The protein below binds the small molecule below.
Small molecule (SMILES): CC(=O)N[C@@H]1[C@@H](O)[C@H](O)[C@@H](CO)O[C@H]1O

Binding-site contacts:
Ligand atom C4 contacts residue ASN325 of chain 1.A at 4.3 Å.
Ligand atom C7 contacts residue ASN325 of chain 1.A at 3.4 Å.
Ligand atom O6 contacts residue GLY399 of chain 1.A at 3.8 Å.
Ligand atom O7 contacts residue ASN325 of chain 1.A at 3.5 Å (h-bond).
Ligand atom C7 contacts residue GLU253 of chain 1.A at 3.7 Å.
Ligand atom C8 contacts residue GLU253 of chain 1.A at 3.5 Å.
Ligand atom C5 contacts residue ASN325 of chain 1.A at 3.6 Å.
Ligand atom O5 contacts residue GLY399 of chain 1.A at 4.4 Å.
Ligand atom N2 contacts residue ASN325 of chain 1.A at 3.0 Å (h-bond).
Ligand atom C8 contacts residue ASN325 of chain 1.A at 4.5 Å.
Ligand atom C1 contacts residue ASN325 of chain 1.A at 1.4 Å.
Ligand atom O7 contacts residue GLU253 of chain 1.A at 3.3 Å (salt-bridge).
Ligand atom C3 contacts residue ASN325 of chain 1.A at 3.8 Å.
Ligand atom C2 contacts residue ASN325 of chain 1.A at 2.6 Å.
Ligand atom O5 contacts residue ASN325 of chain 1.A at 2.4 Å (h-bond).

Sequence of chain 1.A:
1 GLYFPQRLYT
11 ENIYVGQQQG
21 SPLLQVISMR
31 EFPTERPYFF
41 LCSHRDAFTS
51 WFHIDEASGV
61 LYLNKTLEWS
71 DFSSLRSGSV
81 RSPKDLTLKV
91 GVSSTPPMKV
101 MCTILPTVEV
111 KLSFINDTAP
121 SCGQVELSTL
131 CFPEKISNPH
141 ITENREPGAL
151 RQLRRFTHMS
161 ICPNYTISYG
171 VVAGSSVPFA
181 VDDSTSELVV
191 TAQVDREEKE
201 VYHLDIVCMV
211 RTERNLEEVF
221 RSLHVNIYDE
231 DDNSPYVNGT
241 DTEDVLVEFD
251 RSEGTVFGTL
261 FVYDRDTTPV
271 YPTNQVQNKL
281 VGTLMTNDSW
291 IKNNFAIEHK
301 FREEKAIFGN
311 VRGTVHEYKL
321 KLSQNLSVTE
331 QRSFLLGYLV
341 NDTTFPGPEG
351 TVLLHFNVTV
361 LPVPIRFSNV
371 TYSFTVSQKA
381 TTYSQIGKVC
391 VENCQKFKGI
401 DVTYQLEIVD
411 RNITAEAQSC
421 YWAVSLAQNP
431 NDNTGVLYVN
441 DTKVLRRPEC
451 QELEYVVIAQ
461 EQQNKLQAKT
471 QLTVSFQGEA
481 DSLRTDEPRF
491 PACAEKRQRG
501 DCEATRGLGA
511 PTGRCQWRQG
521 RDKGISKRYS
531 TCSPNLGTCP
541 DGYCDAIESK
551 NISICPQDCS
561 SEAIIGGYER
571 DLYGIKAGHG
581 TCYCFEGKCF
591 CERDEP